Binding-site contacts:
Ligand atom O5 contacts residue ASN184 of chain 1.D at 2.4 Å (h-bond).
Ligand atom C7 contacts residue ILE180 of chain 1.D at 4.3 Å (hydrophobic).
Ligand atom C4 contacts residue ASN184 of chain 1.D at 4.2 Å.
Ligand atom C8 contacts residue ASN184 of chain 1.D at 4.3 Å.
Ligand atom N2 contacts residue ILE180 of chain 1.D at 4.3 Å.
Ligand atom O7 contacts residue ASN184 of chain 1.D at 2.8 Å (h-bond).
Ligand atom C2 contacts residue ASN184 of chain 1.D at 2.5 Å.
Ligand atom C8 contacts residue ILE180 of chain 1.D at 4.2 Å (hydrophobic).
Ligand atom C1 contacts residue ASN184 of chain 1.D at 1.4 Å.
Ligand atom C3 contacts residue ASN184 of chain 1.D at 3.8 Å.
Ligand atom C5 contacts residue ASN184 of chain 1.D at 3.7 Å.
Ligand atom N2 contacts residue ASN184 of chain 1.D at 3.0 Å (h-bond).
Ligand atom C8 contacts residue LYS181 of chain 1.D at 4.5 Å.
Ligand atom C7 contacts residue ASN184 of chain 1.D at 3.1 Å.
Ligand atom O7 contacts residue LYS181 of chain 1.D at 4.4 Å.

Sequence of chain 1.D:
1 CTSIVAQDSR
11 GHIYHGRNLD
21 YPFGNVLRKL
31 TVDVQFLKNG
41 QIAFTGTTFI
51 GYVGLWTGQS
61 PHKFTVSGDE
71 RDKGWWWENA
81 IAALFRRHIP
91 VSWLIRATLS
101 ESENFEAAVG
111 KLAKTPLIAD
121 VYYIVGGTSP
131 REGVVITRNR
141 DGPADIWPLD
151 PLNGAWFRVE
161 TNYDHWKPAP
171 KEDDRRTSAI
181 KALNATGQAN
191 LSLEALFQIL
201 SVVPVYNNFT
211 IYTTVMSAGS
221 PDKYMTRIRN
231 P

A protein and the small-molecule ligand that binds it are described below.
Small molecule (SMILES): CC(=O)N[C@@H]1[C@@H](O)[C@H](O)[C@@H](CO)O[C@H]1O